Binding-site contacts:
Ligand atom OXT contacts residue TYR302 of chain 1.A at 3.2 Å.
Ligand atom F contacts residue ALA280 of chain 1.A at 3.8 Å.
Ligand atom CA contacts residue GLN192 of chain 1.A at 3.9 Å.
Ligand atom F contacts residue VAL281 of chain 1.A at 3.6 Å.
Ligand atom CA contacts residue GLU306 of chain 1.A at 3.4 Å.
Ligand atom CX contacts residue PRO279 of chain 1.A at 3.7 Å (hydrophobic).
Ligand atom CT contacts residue TRP301 of chain 1.A at 4.0 Å (hydrophobic).
Ligand atom C contacts residue GLN192 of chain 1.A at 3.9 Å.
Ligand atom CX contacts residue TRP301 of chain 1.A at 3.7 Å (hydrophobic).
Ligand atom OXT contacts residue GLU306 of chain 1.A at 3.5 Å.
Ligand atom CE contacts residue GLU306 of chain 1.A at 3.9 Å.
Ligand atom O contacts residue ASP311 of chain 1.A at 3.7 Å.
Ligand atom CE contacts residue VAL281 of chain 1.A at 4.0 Å (hydrophobic).
Ligand atom CD contacts residue HEM1 of chain 1.D at 3.5 Å.
Ligand atom CT contacts residue GLY300 of chain 1.A at 3.8 Å.
Ligand atom NX contacts residue TYR302 of chain 1.A at 3.9 Å.
Ligand atom NX contacts residue GLU306 of chain 1.A at 2.8 Å (salt-bridge).
Ligand atom CX contacts residue GLU306 of chain 1.A at 3.7 Å.
Ligand atom NX contacts residue TRP301 of chain 1.A at 2.7 Å (h-bond).
Ligand atom CT contacts residue PRO279 of chain 1.A at 3.9 Å (hydrophobic).
Ligand atom CD contacts residue GLU306 of chain 1.A at 3.9 Å.
Ligand atom N contacts residue GLU306 of chain 1.A at 2.6 Å (salt-bridge).
Ligand atom O contacts residue GLN192 of chain 1.A at 3.1 Å (h-bond).
Ligand atom CE contacts residue HEM1 of chain 1.D at 3.9 Å.
Ligand atom CB contacts residue GLU306 of chain 1.A at 3.1 Å.
Ligand atom C contacts residue ASP311 of chain 1.A at 3.6 Å.
Ligand atom C contacts residue TYR302 of chain 1.A at 3.2 Å (hydrophobic).
Ligand atom NZ contacts residue GLU306 of chain 1.A at 2.9 Å (salt-bridge).
Ligand atom NZ contacts residue HEM1 of chain 1.D at 4.0 Å.
Ligand atom O contacts residue TYR276 of chain 1.A at 3.1 Å (h-bond).
Ligand atom CD contacts residue VAL281 of chain 1.A at 3.9 Å (hydrophobic).
Ligand atom CT contacts residue HEM1 of chain 1.D at 3.5 Å.
Ligand atom NX contacts residue HEM1 of chain 1.D at 3.3 Å.
Ligand atom F contacts residue PRO279 of chain 1.A at 3.6 Å.
Ligand atom NZ contacts residue PRO279 of chain 1.A at 3.9 Å.
Ligand atom N contacts residue HEM1 of chain 1.D at 3.3 Å (h-bond).
Ligand atom O contacts residue TYR302 of chain 1.A at 2.6 Å (h-bond).
Ligand atom OXT contacts residue ASP311 of chain 1.A at 2.7 Å (salt-bridge).
Ligand atom CX contacts residue HEM1 of chain 1.D at 3.7 Å.
Ligand atom NX contacts residue PRO279 of chain 1.A at 4.0 Å.

Sequence of chain 1.A:
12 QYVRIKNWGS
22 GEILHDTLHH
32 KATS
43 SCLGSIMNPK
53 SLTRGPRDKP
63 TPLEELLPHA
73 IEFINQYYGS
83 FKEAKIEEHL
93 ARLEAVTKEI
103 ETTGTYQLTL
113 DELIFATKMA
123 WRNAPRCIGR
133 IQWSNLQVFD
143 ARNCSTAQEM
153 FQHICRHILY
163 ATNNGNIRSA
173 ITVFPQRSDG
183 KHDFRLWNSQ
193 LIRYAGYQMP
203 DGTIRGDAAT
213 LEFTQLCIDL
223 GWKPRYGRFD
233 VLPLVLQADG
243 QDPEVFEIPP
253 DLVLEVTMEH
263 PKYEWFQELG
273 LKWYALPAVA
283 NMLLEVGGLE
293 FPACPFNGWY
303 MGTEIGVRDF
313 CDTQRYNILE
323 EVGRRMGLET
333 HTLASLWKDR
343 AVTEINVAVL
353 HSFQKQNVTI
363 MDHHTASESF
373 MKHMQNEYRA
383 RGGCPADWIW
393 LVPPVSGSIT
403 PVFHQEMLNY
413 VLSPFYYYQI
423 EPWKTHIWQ

The protein below binds the small molecule below.
Small molecule (SMILES): [H]/N=C(/C)NCC[C@@H](F)C[C@H](N)C(=O)O